This small molecule binds to this protein.
Small molecule (SMILES): O=C(O)c1ccc([Hg]O)cc1

Binding-site contacts:
Ligand atom C7 contacts residue PRO136 of chain 1.A at 3.5 Å (hydrophobic).
Ligand atom C5 contacts residue PRO136 of chain 1.A at 3.6 Å (hydrophobic).
Ligand atom HG contacts residue GLN134 of chain 1.A at 4.2 Å.
Ligand atom HG contacts residue PRO136 of chain 1.A at 3.9 Å.
Ligand atom HG contacts residue GLU203 of chain 1.A at 3.1 Å.
Ligand atom HG contacts residue VAL133 of chain 1.A at 4.0 Å.
Ligand atom C6 contacts residue GLN135 of chain 1.A at 3.8 Å.
Ligand atom C4 contacts residue PRO136 of chain 1.A at 3.9 Å (hydrophobic).
Ligand atom C7 contacts residue GLU203 of chain 1.A at 3.6 Å.
Ligand atom HG contacts residue CYS204 of chain 1.A at 2.3 Å.
Ligand atom C6 contacts residue GLN134 of chain 1.A at 3.5 Å.
Ligand atom C5 contacts residue GLU203 of chain 1.A at 3.1 Å.
Ligand atom C6 contacts residue PRO136 of chain 1.A at 3.7 Å (hydrophobic).
Ligand atom C7 contacts residue CYS204 of chain 1.A at 4.5 Å (hydrophobic).
Ligand atom C2 contacts residue PRO136 of chain 1.A at 4.2 Å (hydrophobic).
Ligand atom C3 contacts residue GLU203 of chain 1.A at 4.3 Å.
Ligand atom C7 contacts residue GLN135 of chain 1.A at 3.6 Å.
Ligand atom C4 contacts residue GLN134 of chain 1.A at 4.2 Å.
Ligand atom C7 contacts residue GLN134 of chain 1.A at 4.4 Å.
Ligand atom C5 contacts residue GLN135 of chain 1.A at 4.3 Å.
Ligand atom HG contacts residue GLN135 of chain 1.A at 3.0 Å.
Ligand atom C3 contacts residue PRO136 of chain 1.A at 3.7 Å (hydrophobic).

Sequence of chain 1.A:
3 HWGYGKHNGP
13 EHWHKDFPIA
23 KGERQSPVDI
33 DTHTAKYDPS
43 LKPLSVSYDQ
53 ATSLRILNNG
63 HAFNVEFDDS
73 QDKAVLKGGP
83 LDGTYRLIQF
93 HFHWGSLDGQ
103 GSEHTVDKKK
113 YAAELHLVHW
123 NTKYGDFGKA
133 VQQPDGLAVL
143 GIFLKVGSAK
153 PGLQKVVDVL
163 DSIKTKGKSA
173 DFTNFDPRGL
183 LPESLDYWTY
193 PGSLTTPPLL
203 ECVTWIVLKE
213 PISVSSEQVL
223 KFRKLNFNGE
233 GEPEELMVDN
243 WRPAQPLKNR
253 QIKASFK